Sequence of chain 4.O:
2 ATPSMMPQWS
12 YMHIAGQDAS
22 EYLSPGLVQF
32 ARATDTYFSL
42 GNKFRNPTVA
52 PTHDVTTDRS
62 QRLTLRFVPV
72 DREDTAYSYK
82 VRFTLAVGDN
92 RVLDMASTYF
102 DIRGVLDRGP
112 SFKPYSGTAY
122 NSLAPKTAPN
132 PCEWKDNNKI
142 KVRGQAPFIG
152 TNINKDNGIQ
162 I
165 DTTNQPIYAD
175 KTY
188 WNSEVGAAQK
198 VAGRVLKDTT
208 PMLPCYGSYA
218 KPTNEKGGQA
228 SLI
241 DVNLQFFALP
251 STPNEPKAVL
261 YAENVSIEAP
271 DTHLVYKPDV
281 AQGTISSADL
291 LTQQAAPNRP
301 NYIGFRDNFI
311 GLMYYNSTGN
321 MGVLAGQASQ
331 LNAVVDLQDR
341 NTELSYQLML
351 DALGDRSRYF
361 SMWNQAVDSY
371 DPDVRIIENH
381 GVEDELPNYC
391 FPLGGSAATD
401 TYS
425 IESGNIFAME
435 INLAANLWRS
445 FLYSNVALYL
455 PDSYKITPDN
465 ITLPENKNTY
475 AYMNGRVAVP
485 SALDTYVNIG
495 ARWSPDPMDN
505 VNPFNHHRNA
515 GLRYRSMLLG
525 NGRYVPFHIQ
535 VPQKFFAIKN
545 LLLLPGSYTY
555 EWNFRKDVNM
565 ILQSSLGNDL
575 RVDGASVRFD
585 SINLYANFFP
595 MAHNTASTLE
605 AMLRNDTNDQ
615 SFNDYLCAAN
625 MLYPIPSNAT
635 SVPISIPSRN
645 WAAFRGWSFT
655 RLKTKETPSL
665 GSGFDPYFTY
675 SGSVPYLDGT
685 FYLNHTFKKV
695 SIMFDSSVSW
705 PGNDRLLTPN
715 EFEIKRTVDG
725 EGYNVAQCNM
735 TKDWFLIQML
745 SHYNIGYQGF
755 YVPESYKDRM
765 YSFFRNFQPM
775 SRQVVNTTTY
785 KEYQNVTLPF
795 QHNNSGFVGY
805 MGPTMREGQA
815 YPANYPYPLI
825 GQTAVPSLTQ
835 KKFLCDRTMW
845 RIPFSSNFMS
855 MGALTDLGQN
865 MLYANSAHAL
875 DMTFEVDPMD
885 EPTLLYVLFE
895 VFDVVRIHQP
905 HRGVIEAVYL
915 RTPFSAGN

A protein and the small-molecule ligand that binds it are described below.
Small molecule (SMILES): CSCC[C@H](NC(=O)[C@H](Cc1ccccc1)NC(=O)[C@H]1CCCN1C(=O)[C@@H](N)CCCN=C(N)N)C(=O)NCC(=O)N[C@@H](C=O)[C@@H](C)O

Sequence of chain 4.N:
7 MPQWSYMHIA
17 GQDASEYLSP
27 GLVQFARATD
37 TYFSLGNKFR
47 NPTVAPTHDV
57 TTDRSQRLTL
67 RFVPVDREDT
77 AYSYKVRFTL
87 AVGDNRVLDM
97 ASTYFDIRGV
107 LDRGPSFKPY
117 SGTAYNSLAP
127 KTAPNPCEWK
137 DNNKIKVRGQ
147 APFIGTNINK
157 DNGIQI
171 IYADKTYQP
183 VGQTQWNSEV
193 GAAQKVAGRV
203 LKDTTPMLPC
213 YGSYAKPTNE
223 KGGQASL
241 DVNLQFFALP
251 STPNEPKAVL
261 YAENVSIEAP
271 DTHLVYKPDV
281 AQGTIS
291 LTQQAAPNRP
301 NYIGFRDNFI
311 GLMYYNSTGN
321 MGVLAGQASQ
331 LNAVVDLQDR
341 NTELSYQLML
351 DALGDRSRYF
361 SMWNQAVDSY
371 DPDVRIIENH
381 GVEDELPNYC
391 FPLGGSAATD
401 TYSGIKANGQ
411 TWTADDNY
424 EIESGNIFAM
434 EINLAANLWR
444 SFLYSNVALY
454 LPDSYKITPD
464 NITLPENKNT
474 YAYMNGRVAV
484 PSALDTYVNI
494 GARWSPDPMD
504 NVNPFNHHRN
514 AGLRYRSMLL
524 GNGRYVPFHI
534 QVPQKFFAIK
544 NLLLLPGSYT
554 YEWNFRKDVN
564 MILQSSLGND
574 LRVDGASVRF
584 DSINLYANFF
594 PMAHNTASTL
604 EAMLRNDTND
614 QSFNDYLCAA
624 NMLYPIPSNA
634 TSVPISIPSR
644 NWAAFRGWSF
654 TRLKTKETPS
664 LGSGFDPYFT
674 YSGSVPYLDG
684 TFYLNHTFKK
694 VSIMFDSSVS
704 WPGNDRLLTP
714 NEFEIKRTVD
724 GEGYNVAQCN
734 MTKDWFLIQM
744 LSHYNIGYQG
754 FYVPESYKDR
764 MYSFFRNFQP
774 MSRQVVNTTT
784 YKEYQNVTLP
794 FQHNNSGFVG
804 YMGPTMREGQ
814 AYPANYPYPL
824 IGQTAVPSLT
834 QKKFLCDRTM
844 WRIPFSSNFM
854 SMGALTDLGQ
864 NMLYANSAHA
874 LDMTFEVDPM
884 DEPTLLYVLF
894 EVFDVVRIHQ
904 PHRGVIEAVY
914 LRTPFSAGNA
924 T

Binding-site contacts:
Ligand atom CA contacts residue PRO48 of chain 4.O at 4.2 Å (hydrophobic).
Ligand atom N contacts residue VAL50 of chain 4.O at 4.2 Å.
Ligand atom CB contacts residue VAL56 of chain 4.O at 4.2 Å (hydrophobic).
Ligand atom O contacts residue GLY17 of chain 4.O at 4.0 Å.
Ligand atom NH2 contacts residue MET606 of chain 4.O at 4.2 Å.
Ligand atom CD1 contacts residue TYR38 of chain 4.N at 4.4 Å (hydrophobic).
Ligand atom CA contacts residue VAL50 of chain 4.O at 3.0 Å (hydrophobic).
Ligand atom OG1 contacts residue THR49 of chain 4.O at 4.2 Å.
Ligand atom O contacts residue PRO52 of chain 4.O at 4.0 Å.
Ligand atom CD2 contacts residue VAL56 of chain 4.O at 3.8 Å (hydrophobic).
Ligand atom CD2 contacts residue TYR38 of chain 4.N at 3.8 Å (hydrophobic).
Ligand atom O contacts residue ALA34 of chain 4.N at 4.1 Å.
Ligand atom CA contacts residue ALA51 of chain 4.O at 4.4 Å (hydrophobic).
Ligand atom NH2 contacts residue THR602 of chain 4.O at 4.4 Å.
Ligand atom N contacts residue PRO52 of chain 4.O at 4.0 Å.
Ligand atom CE2 contacts residue THR599 of chain 4.O at 4.2 Å.
Ligand atom CD2 contacts residue HIS54 of chain 4.O at 4.4 Å.
Ligand atom N contacts residue VAL50 of chain 4.O at 3.6 Å (h-bond).
Ligand atom OG1 contacts residue PRO48 of chain 4.O at 3.1 Å.
Ligand atom CB contacts residue THR49 of chain 4.O at 4.0 Å.
Ligand atom CD2 contacts residue ASP55 of chain 4.O at 3.8 Å.
Ligand atom CZ contacts residue PHE31 of chain 4.N at 4.3 Å (hydrophobic).
Ligand atom CE2 contacts residue ASP55 of chain 4.O at 3.6 Å.
Ligand atom CG contacts residue TYR38 of chain 4.N at 3.7 Å (hydrophobic).
Ligand atom O contacts residue THR49 of chain 4.O at 4.2 Å.
Ligand atom CB contacts residue PRO52 of chain 4.O at 3.8 Å (hydrophobic).
Ligand atom CD1 contacts residue ALA34 of chain 4.N at 4.3 Å (hydrophobic).
Ligand atom C contacts residue PRO52 of chain 4.O at 4.2 Å (hydrophobic).
Ligand atom CB contacts residue PRO48 of chain 4.O at 3.9 Å (hydrophobic).
Ligand atom CB contacts residue TYR38 of chain 4.N at 3.6 Å (hydrophobic).
Ligand atom O contacts residue PRO48 of chain 4.O at 3.4 Å.
Ligand atom CZ contacts residue PHE31 of chain 4.N at 4.2 Å (hydrophobic).
Ligand atom C contacts residue PRO48 of chain 4.O at 3.9 Å (hydrophobic).
Ligand atom O contacts residue VAL50 of chain 4.O at 3.7 Å.
Ligand atom NH1 contacts residue MET606 of chain 4.O at 4.0 Å.
Ligand atom NH1 contacts residue GLY27 of chain 4.N at 4.4 Å.
Ligand atom C contacts residue VAL50 of chain 4.O at 3.6 Å (hydrophobic).
Ligand atom CB contacts residue ALA34 of chain 4.N at 4.3 Å (hydrophobic).
Ligand atom CA contacts residue PRO52 of chain 4.O at 4.1 Å (hydrophobic).
Ligand atom NH1 contacts residue PHE31 of chain 4.N at 3.0 Å.

Sequence of chain 4.P:
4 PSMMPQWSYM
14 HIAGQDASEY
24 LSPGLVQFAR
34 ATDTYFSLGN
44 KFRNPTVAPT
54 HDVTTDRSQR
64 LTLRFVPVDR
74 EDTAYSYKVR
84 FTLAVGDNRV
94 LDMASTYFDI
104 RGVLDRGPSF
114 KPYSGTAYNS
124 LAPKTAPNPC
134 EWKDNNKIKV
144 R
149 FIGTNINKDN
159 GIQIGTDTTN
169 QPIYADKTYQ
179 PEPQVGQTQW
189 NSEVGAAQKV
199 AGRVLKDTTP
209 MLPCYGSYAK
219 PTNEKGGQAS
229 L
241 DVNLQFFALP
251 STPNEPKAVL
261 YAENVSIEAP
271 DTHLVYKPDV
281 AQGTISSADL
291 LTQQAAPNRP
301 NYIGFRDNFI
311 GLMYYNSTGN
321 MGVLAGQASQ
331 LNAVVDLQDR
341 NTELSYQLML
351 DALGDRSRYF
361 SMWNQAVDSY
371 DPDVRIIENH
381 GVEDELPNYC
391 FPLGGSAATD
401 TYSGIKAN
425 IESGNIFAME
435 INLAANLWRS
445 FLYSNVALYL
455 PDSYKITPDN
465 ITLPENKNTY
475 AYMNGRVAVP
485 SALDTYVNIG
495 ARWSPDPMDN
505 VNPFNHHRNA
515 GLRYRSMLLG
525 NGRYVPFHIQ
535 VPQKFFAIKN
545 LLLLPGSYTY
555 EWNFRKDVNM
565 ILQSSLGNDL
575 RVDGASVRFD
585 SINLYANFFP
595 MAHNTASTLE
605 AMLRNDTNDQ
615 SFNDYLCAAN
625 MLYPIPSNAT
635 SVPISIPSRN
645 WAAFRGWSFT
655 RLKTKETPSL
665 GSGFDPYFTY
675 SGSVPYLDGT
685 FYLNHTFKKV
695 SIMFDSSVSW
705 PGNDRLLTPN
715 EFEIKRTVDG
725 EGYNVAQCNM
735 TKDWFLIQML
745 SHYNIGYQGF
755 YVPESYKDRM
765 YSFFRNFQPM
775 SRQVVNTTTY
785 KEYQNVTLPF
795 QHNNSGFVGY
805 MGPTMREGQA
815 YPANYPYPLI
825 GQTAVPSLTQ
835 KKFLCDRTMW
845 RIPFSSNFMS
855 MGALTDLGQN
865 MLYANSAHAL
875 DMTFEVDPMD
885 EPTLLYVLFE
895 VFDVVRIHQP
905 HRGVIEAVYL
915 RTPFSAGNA